Binding-site contacts:
Ligand atom C02 contacts residue NAD1 of chain 2.B at 3.2 Å.
Ligand atom C05 contacts residue NAD1 of chain 2.B at 3.3 Å.
Ligand atom C07 contacts residue TYR159 of chain 2.A at 3.8 Å (hydrophobic).
Ligand atom C04 contacts residue NAD1 of chain 2.B at 3.7 Å.
Ligand atom C09 contacts residue NAD1 of chain 2.B at 4.3 Å.
Ligand atom C11 contacts residue MET104 of chain 2.A at 3.5 Å (hydrophobic).
Ligand atom O03 contacts residue LYS166 of chain 2.A at 4.1 Å.
Ligand atom C11 contacts residue TYR159 of chain 2.A at 4.1 Å (hydrophobic).
Ligand atom C12 contacts residue ILE203 of chain 2.A at 4.0 Å (hydrophobic).
Ligand atom C07 contacts residue MET200 of chain 2.A at 3.6 Å (hydrophobic).
Ligand atom C05 contacts residue TYR159 of chain 2.A at 3.4 Å (hydrophobic).
Ligand atom C06 contacts residue TYR159 of chain 2.A at 3.7 Å (hydrophobic).
Ligand atom O01 contacts residue NAD1 of chain 2.B at 3.1 Å.
Ligand atom C08 contacts residue NAD1 of chain 2.B at 4.3 Å.
Ligand atom O03 contacts residue NAD1 of chain 2.B at 2.5 Å (h-bond).
Ligand atom N10 contacts residue MET104 of chain 2.A at 4.2 Å.
Ligand atom O03 contacts residue MET162 of chain 2.A at 4.1 Å.
Ligand atom C08 contacts residue TYR159 of chain 2.A at 3.7 Å (hydrophobic).
Ligand atom N10 contacts residue TYR159 of chain 2.A at 4.2 Å.
Ligand atom O03 contacts residue TYR159 of chain 2.A at 2.7 Å (h-bond).
Ligand atom C02 contacts residue TYR159 of chain 2.A at 3.6 Å (hydrophobic).
Ligand atom C13 contacts residue ILE203 of chain 2.A at 3.5 Å (hydrophobic).
Ligand atom C12 contacts residue MET104 of chain 2.A at 3.9 Å (hydrophobic).
Ligand atom C07 contacts residue PHE150 of chain 2.A at 4.3 Å (hydrophobic).
Ligand atom C07 contacts residue NAD1 of chain 2.B at 4.0 Å.
Ligand atom N10 contacts residue MET200 of chain 2.A at 4.0 Å.
Ligand atom N14 contacts residue ILE203 of chain 2.A at 3.9 Å.
Ligand atom C09 contacts residue MET200 of chain 2.A at 3.9 Å (hydrophobic).
Ligand atom C08 contacts residue MET200 of chain 2.A at 3.3 Å (hydrophobic).
Ligand atom C09 contacts residue TYR159 of chain 2.A at 3.5 Å (hydrophobic).
Ligand atom C06 contacts residue PHE150 of chain 2.A at 3.5 Å (hydrophobic).
Ligand atom C13 contacts residue MET200 of chain 2.A at 4.1 Å (hydrophobic).
Ligand atom N14 contacts residue MET200 of chain 2.A at 3.2 Å.
Ligand atom C13 contacts residue ALA199 of chain 2.A at 3.9 Å (hydrophobic).
Ligand atom C04 contacts residue TYR159 of chain 2.A at 3.3 Å (hydrophobic).
Ligand atom C05 contacts residue PHE150 of chain 2.A at 3.8 Å (hydrophobic).
Ligand atom C06 contacts residue NAD1 of chain 2.B at 3.5 Å.

A small-molecule ligand and the protein it binds are described below.
Small molecule (SMILES): O=C(O)c1ccccc1-n1cccn1

Sequence of chain 2.A:
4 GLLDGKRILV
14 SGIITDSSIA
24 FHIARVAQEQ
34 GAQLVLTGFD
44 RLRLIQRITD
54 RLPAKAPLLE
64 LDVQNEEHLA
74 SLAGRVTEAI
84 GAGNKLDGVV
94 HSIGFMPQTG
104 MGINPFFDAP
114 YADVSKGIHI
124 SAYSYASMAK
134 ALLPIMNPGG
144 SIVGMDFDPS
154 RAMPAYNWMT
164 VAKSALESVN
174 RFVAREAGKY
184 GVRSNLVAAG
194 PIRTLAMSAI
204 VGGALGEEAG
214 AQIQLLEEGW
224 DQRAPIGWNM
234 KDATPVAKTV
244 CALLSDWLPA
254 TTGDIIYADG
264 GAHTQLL